Binding-site contacts:
Ligand atom C7 contacts residue LYS315 of chain 1.A at 4.1 Å.
Ligand atom C6 contacts residue TYR502 of chain 1.A at 3.6 Å (hydrophobic).
Ligand atom O7 contacts residue LYS315 of chain 1.A at 3.1 Å (salt-bridge).
Ligand atom O7 contacts residue ASN480 of chain 1.A at 3.8 Å.
Ligand atom O4 contacts residue ASN504 of chain 1.A at 4.4 Å.
Ligand atom C7 contacts residue GLU467 of chain 1.A at 4.5 Å.
Ligand atom C3 contacts residue ASN480 of chain 1.A at 3.8 Å.
Ligand atom C1 contacts residue ASN504 of chain 1.A at 3.8 Å.
Ligand atom O5 contacts residue ASN504 of chain 1.A at 4.0 Å.
Ligand atom C4 contacts residue ASN504 of chain 1.A at 4.3 Å.
Ligand atom O7 contacts residue GLU467 of chain 1.A at 3.9 Å.
Ligand atom C6 contacts residue ASN504 of chain 1.A at 3.7 Å.
Ligand atom C2 contacts residue ASN480 of chain 1.A at 2.4 Å.
Ligand atom C8 contacts residue GLU467 of chain 1.A at 4.1 Å.
Ligand atom O5 contacts residue ASN480 of chain 1.A at 2.3 Å (h-bond).
Ligand atom C5 contacts residue ASN504 of chain 1.A at 3.3 Å.
Ligand atom C8 contacts residue TYR502 of chain 1.A at 4.2 Å (hydrophobic).
Ligand atom C7 contacts residue ASN480 of chain 1.A at 3.6 Å.
Ligand atom C5 contacts residue ASN480 of chain 1.A at 3.6 Å.
Ligand atom C1 contacts residue ASN480 of chain 1.A at 1.4 Å.
Ligand atom N2 contacts residue ASN480 of chain 1.A at 2.9 Å (h-bond).
Ligand atom C7 contacts residue TYR506 of chain 1.A at 4.1 Å (hydrophobic).
Ligand atom N2 contacts residue TYR506 of chain 1.A at 3.6 Å.
Ligand atom C4 contacts residue ASN480 of chain 1.A at 4.2 Å.
Ligand atom C8 contacts residue TYR506 of chain 1.A at 3.5 Å (hydrophobic).
Ligand atom O6 contacts residue TYR502 of chain 1.A at 3.9 Å.

This small molecule binds to this protein.
Small molecule (SMILES): CC(=O)N[C@H]1[C@H](O[C@H]2[C@H](O)[C@@H](NC(C)=O)CO[C@@H]2CO)O[C@H](CO)[C@@H](O)[C@@H]1O

Sequence of chain 1.A:
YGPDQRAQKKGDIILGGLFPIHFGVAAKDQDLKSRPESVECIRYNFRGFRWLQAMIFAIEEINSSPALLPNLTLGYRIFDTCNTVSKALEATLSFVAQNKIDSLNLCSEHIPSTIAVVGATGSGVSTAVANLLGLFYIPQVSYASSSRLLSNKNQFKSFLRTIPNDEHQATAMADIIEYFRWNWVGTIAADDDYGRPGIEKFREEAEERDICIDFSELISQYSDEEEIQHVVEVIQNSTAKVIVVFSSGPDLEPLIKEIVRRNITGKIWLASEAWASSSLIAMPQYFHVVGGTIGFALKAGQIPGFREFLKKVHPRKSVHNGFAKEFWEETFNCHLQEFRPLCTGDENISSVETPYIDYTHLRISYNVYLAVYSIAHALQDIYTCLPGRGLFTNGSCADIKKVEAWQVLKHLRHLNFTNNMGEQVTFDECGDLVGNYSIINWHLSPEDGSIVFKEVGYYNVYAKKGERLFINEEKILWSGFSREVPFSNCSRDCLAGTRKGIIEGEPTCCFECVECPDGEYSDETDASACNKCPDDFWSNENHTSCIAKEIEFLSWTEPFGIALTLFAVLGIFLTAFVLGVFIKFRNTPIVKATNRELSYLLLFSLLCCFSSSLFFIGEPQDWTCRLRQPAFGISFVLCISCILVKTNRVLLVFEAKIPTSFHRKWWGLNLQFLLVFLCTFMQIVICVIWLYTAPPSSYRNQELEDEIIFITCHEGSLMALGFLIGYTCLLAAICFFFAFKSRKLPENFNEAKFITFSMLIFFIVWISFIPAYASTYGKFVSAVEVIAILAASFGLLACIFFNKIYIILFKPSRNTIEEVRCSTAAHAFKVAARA